Sequence of chain 3.A:
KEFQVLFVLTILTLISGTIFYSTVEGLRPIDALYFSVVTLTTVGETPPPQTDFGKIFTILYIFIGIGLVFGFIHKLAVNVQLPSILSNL

The small molecule below binds the protein below.
Small molecule (SMILES): NCC(=O)O

Sequence of chain 2.A:
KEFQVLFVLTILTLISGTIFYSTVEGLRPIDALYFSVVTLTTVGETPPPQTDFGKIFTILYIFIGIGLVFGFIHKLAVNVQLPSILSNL

Binding-site contacts:
Ligand atom N contacts residue ASP35 of chain 2.A at 3.4 Å (salt-bridge).
Ligand atom CA contacts residue ASP35 of chain 2.A at 4.0 Å.
Ligand atom OXT contacts residue THR50 of chain 2.A at 4.1 Å.
Ligand atom N contacts residue LEU31 of chain 2.A at 4.3 Å.
Ligand atom OXT contacts residue PRO51 of chain 2.A at 3.6 Å.
Ligand atom C contacts residue PRO52 of chain 3.A at 4.5 Å (hydrophobic).
Ligand atom N contacts residue THR50 of chain 2.A at 4.1 Å.
Ligand atom OXT contacts residue GLY1 of chain 2.E at 4.0 Å.
Ligand atom N contacts residue PHE39 of chain 2.A at 4.3 Å.
Ligand atom CA contacts residue LYS59 of chain 3.A at 4.3 Å.